Sequence of chain 13.A:
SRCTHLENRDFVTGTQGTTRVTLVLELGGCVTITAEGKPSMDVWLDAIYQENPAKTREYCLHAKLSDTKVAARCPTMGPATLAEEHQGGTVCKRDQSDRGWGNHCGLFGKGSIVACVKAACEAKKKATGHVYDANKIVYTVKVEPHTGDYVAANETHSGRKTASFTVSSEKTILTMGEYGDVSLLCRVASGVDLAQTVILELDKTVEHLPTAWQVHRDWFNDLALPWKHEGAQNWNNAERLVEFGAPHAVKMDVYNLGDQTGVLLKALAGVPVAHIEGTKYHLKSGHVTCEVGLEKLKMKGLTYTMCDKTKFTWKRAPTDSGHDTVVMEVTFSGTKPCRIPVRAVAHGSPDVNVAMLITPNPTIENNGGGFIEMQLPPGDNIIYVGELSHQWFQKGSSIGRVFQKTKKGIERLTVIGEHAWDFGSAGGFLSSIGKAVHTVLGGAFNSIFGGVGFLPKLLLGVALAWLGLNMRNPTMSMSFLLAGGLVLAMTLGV

This protein binds this small molecule.
Small molecule (SMILES): CC(=O)N[C@H]1[C@H](O[C@H]2[C@H](O)[C@@H](NC(C)=O)CO[C@@H]2CO[C@@H]2O[C@@H](C)[C@@H](O)[C@@H](O)[C@@H]2O)O[C@H](CO)[C@@H](O)[C@@H]1O

Binding-site contacts:
Ligand atom C5 contacts residue HIS104 of chain 13.B at 3.2 Å.
Ligand atom C6 contacts residue VAL250 of chain 13.B at 4.3 Å (hydrophobic).
Ligand atom C2 contacts residue ASN154 of chain 13.A at 2.4 Å.
Ligand atom C8 contacts residue HIS104 of chain 13.B at 4.5 Å.
Ligand atom C5 contacts residue ASN154 of chain 13.A at 3.6 Å.
Ligand atom O5 contacts residue ASN154 of chain 13.A at 2.3 Å (h-bond).
Ligand atom C4 contacts residue ASN154 of chain 13.A at 4.2 Å.
Ligand atom O7 contacts residue ASN154 of chain 13.A at 3.4 Å (h-bond).
Ligand atom C7 contacts residue ASN154 of chain 13.A at 3.4 Å.
Ligand atom C1 contacts residue HIS104 of chain 13.B at 3.7 Å.
Ligand atom C3 contacts residue ASN154 of chain 13.A at 3.8 Å.
Ligand atom N2 contacts residue ASN154 of chain 13.A at 2.9 Å (h-bond).
Ligand atom C8 contacts residue ASN154 of chain 13.A at 3.7 Å.
Ligand atom C1 contacts residue ASN154 of chain 13.A at 1.4 Å.
Ligand atom O5 contacts residue HIS104 of chain 13.B at 3.1 Å.
Ligand atom C6 contacts residue HIS104 of chain 13.B at 3.5 Å.
Ligand atom C4 contacts residue HIS104 of chain 13.B at 4.5 Å.

Sequence of chain 13.B:
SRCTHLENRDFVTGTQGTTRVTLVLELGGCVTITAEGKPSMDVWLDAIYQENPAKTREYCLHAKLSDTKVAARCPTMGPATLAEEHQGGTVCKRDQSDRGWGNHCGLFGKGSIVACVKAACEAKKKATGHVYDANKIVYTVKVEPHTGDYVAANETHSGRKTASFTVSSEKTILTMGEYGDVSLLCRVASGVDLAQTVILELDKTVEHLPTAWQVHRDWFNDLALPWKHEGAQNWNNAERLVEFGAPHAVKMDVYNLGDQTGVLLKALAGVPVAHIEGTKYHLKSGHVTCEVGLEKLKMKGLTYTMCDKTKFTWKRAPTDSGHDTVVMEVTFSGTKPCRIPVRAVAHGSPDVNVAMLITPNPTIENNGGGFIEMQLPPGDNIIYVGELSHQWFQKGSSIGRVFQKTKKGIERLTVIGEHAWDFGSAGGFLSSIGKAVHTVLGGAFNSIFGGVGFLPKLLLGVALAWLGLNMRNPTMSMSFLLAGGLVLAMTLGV